A small-molecule ligand and the protein it binds are described below.
Small molecule (SMILES): CC(=O)N[C@H]1[C@H](O[C@H]2[C@H](O)[C@@H](NC(C)=O)CO[C@@H]2CO)O[C@H](CO)[C@@H](O)[C@@H]1O

Sequence of chain 37.C:
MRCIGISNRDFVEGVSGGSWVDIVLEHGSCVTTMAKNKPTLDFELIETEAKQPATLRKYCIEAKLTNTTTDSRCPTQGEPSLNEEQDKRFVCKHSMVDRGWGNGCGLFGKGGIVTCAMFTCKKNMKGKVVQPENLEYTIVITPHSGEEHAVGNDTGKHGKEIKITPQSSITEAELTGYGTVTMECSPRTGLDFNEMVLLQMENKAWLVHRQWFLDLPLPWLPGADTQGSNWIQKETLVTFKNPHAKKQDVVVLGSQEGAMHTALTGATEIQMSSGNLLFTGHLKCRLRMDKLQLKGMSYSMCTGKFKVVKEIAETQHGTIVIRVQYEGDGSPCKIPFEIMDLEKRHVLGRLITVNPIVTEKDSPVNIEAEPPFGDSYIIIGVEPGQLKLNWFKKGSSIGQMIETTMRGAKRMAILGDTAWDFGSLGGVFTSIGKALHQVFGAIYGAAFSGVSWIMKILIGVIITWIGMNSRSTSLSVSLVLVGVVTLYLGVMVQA

Binding-site contacts:
Ligand atom C3 contacts residue ASN153 of chain 37.E at 3.8 Å.
Ligand atom O7 contacts residue ASN153 of chain 37.E at 3.3 Å (h-bond).
Ligand atom C2 contacts residue HIS149 of chain 37.E at 3.7 Å.
Ligand atom O5 contacts residue ASN153 of chain 37.E at 2.3 Å (h-bond).
Ligand atom C5 contacts residue ASN153 of chain 37.E at 3.6 Å.
Ligand atom C8 contacts residue ASN153 of chain 37.E at 4.0 Å.
Ligand atom O5 contacts residue HIS149 of chain 37.E at 3.5 Å (h-bond).
Ligand atom C1 contacts residue ASN153 of chain 37.E at 1.4 Å.
Ligand atom C3 contacts residue HIS149 of chain 37.E at 4.5 Å.
Ligand atom O5 contacts residue THR155 of chain 37.E at 4.3 Å.
Ligand atom C2 contacts residue ASN153 of chain 37.E at 2.4 Å.
Ligand atom O5 contacts residue HIS158 of chain 37.E at 3.1 Å (h-bond).
Ligand atom C5 contacts residue HIS158 of chain 37.E at 4.2 Å.
Ligand atom C1 contacts residue HIS158 of chain 37.E at 3.9 Å.
Ligand atom O6 contacts residue GLY156 of chain 37.E at 4.5 Å.
Ligand atom C7 contacts residue HIS149 of chain 37.E at 4.5 Å.
Ligand atom C1 contacts residue THR155 of chain 37.E at 4.0 Å.
Ligand atom O7 contacts residue HIS149 of chain 37.E at 3.6 Å.
Ligand atom N2 contacts residue ASN153 of chain 37.E at 2.9 Å (h-bond).
Ligand atom O3 contacts residue HIS149 of chain 37.E at 4.2 Å.
Ligand atom C7 contacts residue ASN153 of chain 37.E at 3.3 Å.
Ligand atom C5 contacts residue HIS149 of chain 37.E at 4.4 Å.
Ligand atom O6 contacts residue HIS149 of chain 37.E at 3.0 Å (h-bond).
Ligand atom O6 contacts residue ASN153 of chain 37.E at 4.5 Å.
Ligand atom C1 contacts residue HIS149 of chain 37.E at 3.6 Å.
Ligand atom C6 contacts residue HIS149 of chain 37.E at 4.2 Å.
Ligand atom C6 contacts residue HIS158 of chain 37.E at 4.0 Å.
Ligand atom C8 contacts residue GLY102 of chain 37.C at 3.3 Å.
Ligand atom O6 contacts residue HIS158 of chain 37.E at 2.8 Å (h-bond).
Ligand atom C4 contacts residue ASN153 of chain 37.E at 4.2 Å.
Ligand atom C4 contacts residue HIS149 of chain 37.E at 4.4 Å.

Sequence of chain 37.E:
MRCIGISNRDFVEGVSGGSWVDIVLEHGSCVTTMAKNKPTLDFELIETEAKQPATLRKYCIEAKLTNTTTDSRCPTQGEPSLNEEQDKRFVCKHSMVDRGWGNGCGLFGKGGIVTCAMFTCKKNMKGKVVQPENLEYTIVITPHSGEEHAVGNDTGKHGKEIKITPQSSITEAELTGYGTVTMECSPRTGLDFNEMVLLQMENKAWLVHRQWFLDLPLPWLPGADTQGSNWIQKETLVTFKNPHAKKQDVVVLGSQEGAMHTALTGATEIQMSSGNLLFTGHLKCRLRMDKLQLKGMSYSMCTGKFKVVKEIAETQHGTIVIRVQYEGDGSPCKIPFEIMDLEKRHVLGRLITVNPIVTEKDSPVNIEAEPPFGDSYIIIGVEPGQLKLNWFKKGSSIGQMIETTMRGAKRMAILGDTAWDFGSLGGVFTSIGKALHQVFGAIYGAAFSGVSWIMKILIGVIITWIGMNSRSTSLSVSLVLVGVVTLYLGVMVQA